Binding-site contacts:
Ligand atom C12 contacts residue LEU176 of chain 1.A at 3.7 Å (hydrophobic).
Ligand atom C22 contacts residue THR186 of chain 1.A at 3.4 Å.
Ligand atom C14 contacts residue ALA73 of chain 1.A at 3.2 Å (hydrophobic).
Ligand atom C14 contacts residue LEU176 of chain 1.A at 3.8 Å (hydrophobic).
Ligand atom N13 contacts residue LEU176 of chain 1.A at 3.9 Å.
Ligand atom C5 contacts residue VAL60 of chain 1.A at 3.9 Å (hydrophobic).
Ligand atom C9 contacts residue ALA73 of chain 1.A at 3.5 Å (hydrophobic).
Ligand atom C22 contacts residue ASP187 of chain 1.A at 3.5 Å.
Ligand atom C14 contacts residue GLU124 of chain 1.A at 3.2 Å.
Ligand atom N17 contacts residue ASN174 of chain 1.A at 3.0 Å (h-bond).
Ligand atom O2 contacts residue LEU176 of chain 1.A at 3.8 Å.
Ligand atom C21 contacts residue THR186 of chain 1.A at 3.9 Å.
Ligand atom C21 contacts residue GLU173 of chain 1.A at 3.3 Å.
Ligand atom O2 contacts residue PHE330 of chain 1.A at 3.6 Å.
Ligand atom C16 contacts residue ASN174 of chain 1.A at 3.8 Å.
Ligand atom N17 contacts residue GLU173 of chain 1.A at 3.0 Å (salt-bridge).
Ligand atom N13 contacts residue VAL126 of chain 1.A at 2.8 Å (h-bond).
Ligand atom C7 contacts residue MET123 of chain 1.A at 3.7 Å (hydrophobic).
Ligand atom C8 contacts residue MET123 of chain 1.A at 4.0 Å (hydrophobic).
Ligand atom C14 contacts residue VAL126 of chain 1.A at 3.6 Å (hydrophobic).
Ligand atom C12 contacts residue TYR125 of chain 1.A at 3.8 Å (hydrophobic).
Ligand atom N17 contacts residue ASP187 of chain 1.A at 2.9 Å (salt-bridge).
Ligand atom N17 contacts residue GLU130 of chain 1.A at 4.0 Å.
Ligand atom N13 contacts residue ALA73 of chain 1.A at 3.5 Å.
Ligand atom N13 contacts residue GLU124 of chain 1.A at 3.7 Å.
Ligand atom C11 contacts residue LEU176 of chain 1.A at 3.5 Å (hydrophobic).
Ligand atom C15 contacts residue PHE57 of chain 1.A at 3.8 Å (hydrophobic).
Ligand atom C21 contacts residue GLU130 of chain 1.A at 3.9 Å.
Ligand atom C8 contacts residue THR186 of chain 1.A at 3.8 Å.
Ligand atom C12 contacts residue VAL126 of chain 1.A at 3.6 Å (hydrophobic).
Ligand atom N13 contacts residue TYR125 of chain 1.A at 3.6 Å.
Ligand atom C12 contacts residue PHE330 of chain 1.A at 3.5 Å (hydrophobic).
Ligand atom O1 contacts residue VAL60 of chain 1.A at 3.4 Å.
Ligand atom C10 contacts residue LEU176 of chain 1.A at 3.5 Å (hydrophobic).
Ligand atom C7 contacts residue THR186 of chain 1.A at 3.8 Å.
Ligand atom C16 contacts residue ASP187 of chain 1.A at 3.6 Å.
Ligand atom C20 contacts residue ASP187 of chain 1.A at 3.7 Å.
Ligand atom C11 contacts residue PHE330 of chain 1.A at 3.6 Å (hydrophobic).
Ligand atom C21 contacts residue ASP187 of chain 1.A at 3.6 Å.
Ligand atom C9 contacts residue LEU176 of chain 1.A at 3.7 Å (hydrophobic).

This small molecule binds to this protein.
Small molecule (SMILES): O=S(=O)(c1cccc2cnccc12)N1CCCNCC1

Sequence of chain 1.A:
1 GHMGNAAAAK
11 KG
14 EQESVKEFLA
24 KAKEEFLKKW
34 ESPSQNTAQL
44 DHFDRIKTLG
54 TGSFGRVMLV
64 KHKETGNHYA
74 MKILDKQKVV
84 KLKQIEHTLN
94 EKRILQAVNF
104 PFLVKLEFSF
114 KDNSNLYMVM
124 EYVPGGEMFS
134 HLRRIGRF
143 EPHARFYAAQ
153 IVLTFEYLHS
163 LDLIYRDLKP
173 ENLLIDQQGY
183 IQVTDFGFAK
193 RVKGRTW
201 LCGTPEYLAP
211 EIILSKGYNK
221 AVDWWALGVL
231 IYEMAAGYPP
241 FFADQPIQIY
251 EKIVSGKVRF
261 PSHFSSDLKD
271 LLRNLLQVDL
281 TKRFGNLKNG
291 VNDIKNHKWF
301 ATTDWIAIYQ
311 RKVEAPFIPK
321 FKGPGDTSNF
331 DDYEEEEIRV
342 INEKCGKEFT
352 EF